Sequence of chain 1.B:
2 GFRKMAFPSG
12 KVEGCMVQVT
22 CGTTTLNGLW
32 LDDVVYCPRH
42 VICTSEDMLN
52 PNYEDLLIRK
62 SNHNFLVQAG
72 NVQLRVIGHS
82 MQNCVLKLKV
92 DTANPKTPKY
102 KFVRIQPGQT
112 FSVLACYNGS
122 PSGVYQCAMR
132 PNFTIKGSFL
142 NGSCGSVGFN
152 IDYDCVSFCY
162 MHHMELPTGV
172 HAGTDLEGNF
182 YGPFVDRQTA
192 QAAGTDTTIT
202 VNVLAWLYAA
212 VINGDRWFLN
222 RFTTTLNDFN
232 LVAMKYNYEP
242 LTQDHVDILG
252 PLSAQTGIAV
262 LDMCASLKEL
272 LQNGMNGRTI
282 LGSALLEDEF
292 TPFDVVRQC

Binding-site contacts:
Ligand atom O3 contacts residue MET165 of chain 1.B at 3.3 Å.
Ligand atom O8 contacts residue CYS145 of chain 1.B at 2.8 Å (h-bond).
Ligand atom O2 contacts residue GLU166 of chain 1.B at 3.3 Å (salt-bridge).
Ligand atom O6 contacts residue THR25 of chain 1.B at 3.6 Å.
Ligand atom C5 contacts residue HIS41 of chain 1.B at 3.9 Å.
Ligand atom O2 contacts residue MET165 of chain 1.B at 3.1 Å.
Ligand atom C7 contacts residue CYS145 of chain 1.B at 3.3 Å (hydrophobic).
Ligand atom C1 contacts residue MET165 of chain 1.B at 3.6 Å (hydrophobic).
Ligand atom O7 contacts residue THR26 of chain 1.B at 3.1 Å (h-bond).
Ligand atom C10 contacts residue HIS41 of chain 1.B at 3.4 Å.
Ligand atom C10 contacts residue CYS145 of chain 1.B at 2.9 Å (hydrophobic).
Ligand atom C16 contacts residue HIS41 of chain 1.B at 3.5 Å.
Ligand atom C7 contacts residue HIS41 of chain 1.B at 3.3 Å.
Ligand atom C15 contacts residue HIS41 of chain 1.B at 3.8 Å.
Ligand atom O4 contacts residue GLN189 of chain 1.B at 3.7 Å.
Ligand atom O8 contacts residue GLY143 of chain 1.B at 3.1 Å.
Ligand atom O1 contacts residue HIS41 of chain 1.B at 3.1 Å.
Ligand atom C11 contacts residue HIS41 of chain 1.B at 3.9 Å.
Ligand atom C16 contacts residue ASP187 of chain 1.B at 3.4 Å.
Ligand atom C5 contacts residue GLN189 of chain 1.B at 3.7 Å.
Ligand atom C2 contacts residue GLN189 of chain 1.B at 3.6 Å.
Ligand atom C4 contacts residue HIS41 of chain 1.B at 3.6 Å.
Ligand atom C11 contacts residue CYS145 of chain 1.B at 1.9 Å (hydrophobic).
Ligand atom C16 contacts residue TYR54 of chain 1.B at 3.4 Å (hydrophobic).
Ligand atom O4 contacts residue ARG188 of chain 1.B at 3.5 Å.
Ligand atom C12 contacts residue CYS145 of chain 1.B at 2.7 Å (hydrophobic).
Ligand atom C7 contacts residue HIS164 of chain 1.B at 3.5 Å.
Ligand atom O4 contacts residue ASP187 of chain 1.B at 3.1 Å (salt-bridge).
Ligand atom O4 contacts residue MET49 of chain 1.B at 3.8 Å.
Ligand atom O3 contacts residue GLN189 of chain 1.B at 3.5 Å (h-bond).
Ligand atom C9 contacts residue GLN189 of chain 1.B at 3.6 Å.
Ligand atom O8 contacts residue SER144 of chain 1.B at 3.2 Å (h-bond).
Ligand atom C6 contacts residue GLN189 of chain 1.B at 3.2 Å.
Ligand atom O7 contacts residue GLY143 of chain 1.B at 3.8 Å.
Ligand atom C16 contacts residue MET49 of chain 1.B at 3.9 Å (hydrophobic).
Ligand atom C9 contacts residue MET165 of chain 1.B at 3.5 Å (hydrophobic).
Ligand atom O5 contacts residue CYS145 of chain 1.B at 3.5 Å (h-bond).
Ligand atom C6 contacts residue MET165 of chain 1.B at 3.7 Å (hydrophobic).
Ligand atom C1 contacts residue GLN189 of chain 1.B at 3.1 Å.
Ligand atom C2 contacts residue ARG188 of chain 1.B at 3.5 Å.

The protein below binds the small molecule below.
Small molecule (SMILES): COc1cc(O)c2c(c1)O[C@@H](c1cc(O)c(O)c(O)c1)[C@H](O)C2=O